This protein binds this small molecule.
Small molecule (SMILES): Nc1nccc(Nc2cc(-c3cc4ccccc4o3)c3[nH]ncc3c2)n1

Binding-site contacts:
Ligand atom N23 contacts residue LEU101 of chain 1.A at 2.9 Å (h-bond).
Ligand atom C11 contacts residue LEU30 of chain 1.A at 3.7 Å (hydrophobic).
Ligand atom C13 contacts residue VAL38 of chain 1.A at 3.6 Å (hydrophobic).
Ligand atom C10 contacts residue ALA51 of chain 1.A at 3.8 Å (hydrophobic).
Ligand atom C12 contacts residue LEU101 of chain 1.A at 3.5 Å (hydrophobic).
Ligand atom C16 contacts residue LEU153 of chain 1.A at 3.5 Å (hydrophobic).
Ligand atom C2 contacts residue ASP102 of chain 1.A at 3.9 Å.
Ligand atom O26 contacts residue LEU101 of chain 1.A at 3.0 Å (h-bond).
Ligand atom N21 contacts residue LEU101 of chain 1.A at 2.6 Å (h-bond).
Ligand atom N25 contacts residue VAL38 of chain 1.A at 3.7 Å.
Ligand atom C17 contacts residue LEU30 of chain 1.A at 3.9 Å (hydrophobic).
Ligand atom C19 contacts residue THR166 of chain 1.A at 3.1 Å.
Ligand atom C5 contacts residue GLY33 of chain 1.A at 3.9 Å.
Ligand atom N23 contacts residue CYS100 of chain 1.A at 3.7 Å.
Ligand atom C7 contacts residue LEU153 of chain 1.A at 3.7 Å (hydrophobic).
Ligand atom C7 contacts residue LEU30 of chain 1.A at 3.6 Å (hydrophobic).
Ligand atom C8 contacts residue VAL38 of chain 1.A at 3.9 Å (hydrophobic).
Ligand atom C15 contacts residue LEU153 of chain 1.A at 3.8 Å (hydrophobic).
Ligand atom C10 contacts residue GLU99 of chain 1.A at 3.7 Å.
Ligand atom N20 contacts residue ASP167 of chain 1.A at 3.4 Å (salt-bridge).
Ligand atom N21 contacts residue LEU30 of chain 1.A at 3.9 Å.
Ligand atom N20 contacts residue MET98 of chain 1.A at 3.4 Å (h-bond).
Ligand atom N22 contacts residue LYS53 of chain 1.A at 2.8 Å (salt-bridge).
Ligand atom N20 contacts residue HIS68 of chain 1.A at 3.6 Å.
Ligand atom C18 contacts residue LEU101 of chain 1.A at 3.8 Å (hydrophobic).
Ligand atom C18 contacts residue LEU153 of chain 1.A at 3.5 Å (hydrophobic).
Ligand atom N22 contacts residue ASP167 of chain 1.A at 3.3 Å.
Ligand atom N20 contacts residue THR166 of chain 1.A at 2.9 Å (h-bond).
Ligand atom C9 contacts residue LEU153 of chain 1.A at 3.7 Å (hydrophobic).
Ligand atom O26 contacts residue LEU30 of chain 1.A at 3.6 Å.
Ligand atom C13 contacts residue THR166 of chain 1.A at 3.9 Å.
Ligand atom N24 contacts residue THR166 of chain 1.A at 2.9 Å (h-bond).
Ligand atom C4 contacts residue ASP102 of chain 1.A at 3.6 Å.
Ligand atom N23 contacts residue GLU99 of chain 1.A at 3.6 Å (salt-bridge).
Ligand atom C6 contacts residue ASP167 of chain 1.A at 3.4 Å.
Ligand atom C4 contacts residue LEU101 of chain 1.A at 3.5 Å (hydrophobic).
Ligand atom C5 contacts residue VAL38 of chain 1.A at 3.6 Å (hydrophobic).
Ligand atom C19 contacts residue LYS53 of chain 1.A at 3.8 Å.
Ligand atom C19 contacts residue ASP167 of chain 1.A at 3.5 Å.
Ligand atom C6 contacts residue LYS53 of chain 1.A at 3.3 Å.

Sequence of chain 1.A:
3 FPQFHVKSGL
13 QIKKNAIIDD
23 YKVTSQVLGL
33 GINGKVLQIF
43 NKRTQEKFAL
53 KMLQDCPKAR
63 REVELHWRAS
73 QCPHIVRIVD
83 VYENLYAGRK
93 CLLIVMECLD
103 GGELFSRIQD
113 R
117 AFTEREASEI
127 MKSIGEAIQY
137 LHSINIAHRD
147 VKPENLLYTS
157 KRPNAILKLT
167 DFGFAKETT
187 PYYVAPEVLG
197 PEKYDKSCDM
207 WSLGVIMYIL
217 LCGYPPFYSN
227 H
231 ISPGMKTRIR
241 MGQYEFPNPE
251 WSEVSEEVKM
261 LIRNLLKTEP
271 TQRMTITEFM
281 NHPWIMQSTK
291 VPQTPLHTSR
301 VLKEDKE